Sequence of chain 11.A:
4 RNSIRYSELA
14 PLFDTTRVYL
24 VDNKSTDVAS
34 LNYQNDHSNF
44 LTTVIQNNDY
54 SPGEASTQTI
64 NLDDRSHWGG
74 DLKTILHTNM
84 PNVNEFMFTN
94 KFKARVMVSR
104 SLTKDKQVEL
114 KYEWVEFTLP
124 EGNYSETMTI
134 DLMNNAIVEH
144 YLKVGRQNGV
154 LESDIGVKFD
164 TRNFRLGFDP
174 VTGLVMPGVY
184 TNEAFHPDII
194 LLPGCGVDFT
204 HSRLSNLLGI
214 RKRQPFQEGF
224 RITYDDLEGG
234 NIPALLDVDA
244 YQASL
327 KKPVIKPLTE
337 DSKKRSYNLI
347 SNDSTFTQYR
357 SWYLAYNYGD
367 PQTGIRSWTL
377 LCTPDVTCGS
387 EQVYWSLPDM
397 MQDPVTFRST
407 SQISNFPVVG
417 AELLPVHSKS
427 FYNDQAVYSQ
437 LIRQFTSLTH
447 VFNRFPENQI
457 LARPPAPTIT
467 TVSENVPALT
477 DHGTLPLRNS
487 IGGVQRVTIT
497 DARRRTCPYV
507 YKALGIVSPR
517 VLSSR

Binding-site contacts:
Ligand atom C contacts residue ARG149 of chain 11.A at 3.8 Å.
Ligand atom CG1 contacts residue ARG450 of chain 11.A at 3.4 Å.
Ligand atom CZ contacts residue THR445 of chain 11.A at 3.4 Å.
Ligand atom CD contacts residue ARG450 of chain 11.A at 2.9 Å.
Ligand atom CZ contacts residue ARG149 of chain 11.A at 3.8 Å.
Ligand atom CE1 contacts residue ARG149 of chain 11.A at 3.6 Å.
Ligand atom CG contacts residue LYS339 of chain 11.A at 3.8 Å.
Ligand atom OD1 contacts residue LYS339 of chain 11.A at 2.9 Å (salt-bridge).
Ligand atom CB contacts residue ARG450 of chain 11.A at 3.6 Å.
Ligand atom CE2 contacts residue MET179 of chain 11.B at 3.7 Å (hydrophobic).
Ligand atom OH contacts residue HIS446 of chain 11.A at 3.1 Å (h-bond).
Ligand atom CE2 contacts residue HIS446 of chain 11.A at 3.5 Å.
Ligand atom CG1 contacts residue GLU155 of chain 11.A at 3.8 Å.
Ligand atom C contacts residue HIS446 of chain 11.A at 3.4 Å.
Ligand atom O contacts residue HIS446 of chain 11.A at 2.8 Å.
Ligand atom N contacts residue LYS328 of chain 11.B at 3.8 Å.
Ligand atom O contacts residue ARG450 of chain 11.A at 3.3 Å (salt-bridge).
Ligand atom CD1 contacts residue PRO180 of chain 11.B at 3.4 Å (hydrophobic).
Ligand atom CE1 contacts residue PRO180 of chain 11.B at 3.2 Å (hydrophobic).
Ligand atom CG2 contacts residue LEU145 of chain 11.A at 3.8 Å (hydrophobic).
Ligand atom CG2 contacts residue GLU155 of chain 11.A at 3.7 Å.
Ligand atom OD1 contacts residue GLU155 of chain 11.A at 3.8 Å.
Ligand atom OD2 contacts residue LYS339 of chain 11.A at 3.6 Å.
Ligand atom CG contacts residue GLU155 of chain 11.A at 3.8 Å.
Ligand atom CE1 contacts residue THR445 of chain 11.A at 3.3 Å.
Ligand atom CG contacts residue TYR244 of chain 11.B at 3.2 Å (hydrophobic).
Ligand atom CB contacts residue GLN245 of chain 11.B at 3.6 Å.
Ligand atom ND2 contacts residue GLU155 of chain 11.A at 3.1 Å (salt-bridge).
Ligand atom OH contacts residue LEU239 of chain 11.B at 3.8 Å.
Ligand atom CG1 contacts residue PHE451 of chain 11.A at 3.4 Å (hydrophobic).
Ligand atom CA contacts residue LYS339 of chain 11.A at 3.1 Å.
Ligand atom OH contacts residue THR445 of chain 11.A at 3.2 Å.
Ligand atom CE2 contacts residue MET179 of chain 11.B at 3.9 Å (hydrophobic).
Ligand atom CG contacts residue ARG450 of chain 11.A at 3.5 Å.
Ligand atom OH contacts residue MET179 of chain 11.B at 3.3 Å (h-bond).
Ligand atom O contacts residue ARG149 of chain 11.A at 2.6 Å (salt-bridge).
Ligand atom CG contacts residue PRO452 of chain 11.A at 3.5 Å (hydrophobic).
Ligand atom CB contacts residue LYS339 of chain 11.A at 2.9 Å.
Ligand atom CZ contacts residue HIS446 of chain 11.A at 3.7 Å.
Ligand atom CZ contacts residue ASP172 of chain 11.B at 3.6 Å.

Sequence of chain 11.B:
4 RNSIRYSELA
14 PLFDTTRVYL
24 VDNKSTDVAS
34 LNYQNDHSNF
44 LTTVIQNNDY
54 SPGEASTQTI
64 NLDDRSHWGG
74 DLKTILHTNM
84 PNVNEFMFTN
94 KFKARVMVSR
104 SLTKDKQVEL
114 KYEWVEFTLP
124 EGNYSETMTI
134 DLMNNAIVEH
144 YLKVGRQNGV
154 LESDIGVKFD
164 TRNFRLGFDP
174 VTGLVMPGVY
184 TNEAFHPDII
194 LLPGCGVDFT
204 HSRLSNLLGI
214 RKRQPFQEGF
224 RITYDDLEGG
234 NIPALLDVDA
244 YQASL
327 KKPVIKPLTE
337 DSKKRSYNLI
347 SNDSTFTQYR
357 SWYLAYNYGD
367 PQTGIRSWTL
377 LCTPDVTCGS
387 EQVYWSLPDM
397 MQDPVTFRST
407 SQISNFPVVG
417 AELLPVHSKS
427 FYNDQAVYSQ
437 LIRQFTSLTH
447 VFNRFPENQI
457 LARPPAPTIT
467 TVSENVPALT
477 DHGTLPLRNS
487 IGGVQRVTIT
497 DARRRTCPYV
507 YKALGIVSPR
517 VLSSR

This small molecule binds to this protein.
Small molecule (SMILES): CC(C)[C@H](NC(=O)[C@@H]1CCCN1C(=O)[C@H](CC(N)=O)NC(=O)[C@H](Cc1ccccc1)NC(=O)[C@@H](N)[C@@H](C)O)C(=O)N[C@@H](Cc1ccc(O)cc1)C(=O)N1CCC[C@H]1C(=O)N[C@@H](Cc1ccc(O)cc1)C(=O)N[C@@H](CC(=O)O)C(=O)N[C@H](C=O)[C@@H](C)O